A small-molecule ligand and the protein it binds are described below.
Small molecule (SMILES): CC(=O)N[C@@H]1[C@@H](O)[C@H](O)[C@@H](CO)O[C@H]1O

Binding-site contacts:
Ligand atom N2 contacts residue ASN35 of chain 1.A at 3.0 Å (h-bond).
Ligand atom C7 contacts residue ASN35 of chain 1.A at 3.2 Å.
Ligand atom C5 contacts residue ASN35 of chain 1.A at 3.7 Å.
Ligand atom O6 contacts residue TYR2 of chain 1.A at 3.9 Å.
Ligand atom O5 contacts residue ASN35 of chain 1.A at 2.3 Å (h-bond).
Ligand atom C1 contacts residue ASN35 of chain 1.A at 1.4 Å.
Ligand atom O7 contacts residue ASN35 of chain 1.A at 3.0 Å (h-bond).
Ligand atom C3 contacts residue ASN35 of chain 1.A at 3.8 Å.
Ligand atom C8 contacts residue ASN35 of chain 1.A at 4.4 Å.
Ligand atom C2 contacts residue ASN35 of chain 1.A at 2.5 Å.
Ligand atom C4 contacts residue ASN35 of chain 1.A at 4.2 Å.
Ligand atom O5 contacts residue TYR2 of chain 1.A at 3.8 Å.

Sequence of chain 1.A:
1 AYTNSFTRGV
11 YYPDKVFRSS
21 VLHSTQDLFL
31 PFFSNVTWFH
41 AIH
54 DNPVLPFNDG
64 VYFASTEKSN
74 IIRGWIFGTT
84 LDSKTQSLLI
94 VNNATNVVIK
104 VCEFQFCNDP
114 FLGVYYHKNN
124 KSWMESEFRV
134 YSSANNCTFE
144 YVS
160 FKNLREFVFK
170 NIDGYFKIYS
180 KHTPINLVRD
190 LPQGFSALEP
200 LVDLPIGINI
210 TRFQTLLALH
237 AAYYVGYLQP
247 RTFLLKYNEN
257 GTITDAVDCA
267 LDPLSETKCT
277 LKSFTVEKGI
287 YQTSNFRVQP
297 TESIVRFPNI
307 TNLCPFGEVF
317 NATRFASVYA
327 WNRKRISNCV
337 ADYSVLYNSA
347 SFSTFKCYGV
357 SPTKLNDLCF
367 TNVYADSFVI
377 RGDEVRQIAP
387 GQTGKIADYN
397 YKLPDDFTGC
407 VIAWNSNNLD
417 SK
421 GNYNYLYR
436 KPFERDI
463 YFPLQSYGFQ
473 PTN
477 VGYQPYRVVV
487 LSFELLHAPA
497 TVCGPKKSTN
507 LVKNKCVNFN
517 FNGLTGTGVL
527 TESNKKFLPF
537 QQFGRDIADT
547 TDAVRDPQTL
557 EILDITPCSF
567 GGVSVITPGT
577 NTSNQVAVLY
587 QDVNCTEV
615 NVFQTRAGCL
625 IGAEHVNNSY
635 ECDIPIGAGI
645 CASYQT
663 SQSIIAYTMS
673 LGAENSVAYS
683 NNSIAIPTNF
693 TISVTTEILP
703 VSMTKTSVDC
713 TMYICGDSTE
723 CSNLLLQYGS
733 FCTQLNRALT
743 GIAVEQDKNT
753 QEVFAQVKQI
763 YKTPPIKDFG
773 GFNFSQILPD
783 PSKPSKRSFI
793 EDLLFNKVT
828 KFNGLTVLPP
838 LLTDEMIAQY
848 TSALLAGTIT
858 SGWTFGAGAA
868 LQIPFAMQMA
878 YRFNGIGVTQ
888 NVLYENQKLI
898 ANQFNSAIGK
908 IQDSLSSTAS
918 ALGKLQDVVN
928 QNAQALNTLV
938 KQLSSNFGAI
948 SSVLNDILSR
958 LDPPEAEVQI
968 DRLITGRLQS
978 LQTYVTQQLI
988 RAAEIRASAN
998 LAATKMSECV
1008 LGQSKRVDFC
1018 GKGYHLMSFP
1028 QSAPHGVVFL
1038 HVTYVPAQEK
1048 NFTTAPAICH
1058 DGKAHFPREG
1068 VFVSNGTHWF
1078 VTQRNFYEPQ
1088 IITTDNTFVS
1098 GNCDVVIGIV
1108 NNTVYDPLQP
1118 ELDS